Sequence of chain 1.A:
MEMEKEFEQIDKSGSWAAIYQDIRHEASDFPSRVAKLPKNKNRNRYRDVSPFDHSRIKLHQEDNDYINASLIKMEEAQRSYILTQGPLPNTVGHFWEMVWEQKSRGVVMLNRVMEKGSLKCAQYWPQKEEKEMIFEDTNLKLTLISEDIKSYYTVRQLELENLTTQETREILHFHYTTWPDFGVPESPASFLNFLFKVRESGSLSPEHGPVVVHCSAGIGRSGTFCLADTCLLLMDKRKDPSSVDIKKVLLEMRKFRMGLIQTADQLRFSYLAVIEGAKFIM

Binding-site contacts:
Ligand atom C06 contacts residue PHE196 of chain 1.A at 2.9 Å (hydrophobic).
Ligand atom S contacts residue PHE196 of chain 1.A at 1.5 Å.
Ligand atom C07 contacts residue PHE280 of chain 1.A at 2.2 Å (hydrophobic).
Ligand atom F02 contacts residue LEU192 of chain 1.A at 4.2 Å.
Ligand atom C02 contacts residue PHE196 of chain 1.A at 1.2 Å (hydrophobic).
Ligand atom F01 contacts residue LEU195 of chain 1.A at 3.2 Å.
Ligand atom F contacts residue ARG199 of chain 1.A at 3.5 Å.
Ligand atom F02 contacts residue PHE196 of chain 1.A at 1.1 Å.
Ligand atom C04 contacts residue LEU232 of chain 1.A at 3.5 Å (hydrophobic).
Ligand atom O contacts residue PHE196 of chain 1.A at 4.2 Å.
Ligand atom C03 contacts residue PHE280 of chain 1.A at 1.8 Å (hydrophobic).
Ligand atom F01 contacts residue PHE196 of chain 1.A at 2.0 Å.
Ligand atom C contacts residue PHE280 of chain 1.A at 2.8 Å (hydrophobic).
Ligand atom C01 contacts residue ILE281 of chain 1.A at 4.5 Å (hydrophobic).
Ligand atom S contacts residue LEU232 of chain 1.A at 4.0 Å.
Ligand atom C01 contacts residue PHE280 of chain 1.A at 3.2 Å (hydrophobic).
Ligand atom F contacts residue PHE196 of chain 1.A at 2.3 Å.
Ligand atom F contacts residue LEU195 of chain 1.A at 3.4 Å.
Ligand atom C02 contacts residue PHE280 of chain 1.A at 3.6 Å (hydrophobic).
Ligand atom C06 contacts residue PHE280 of chain 1.A at 2.6 Å (hydrophobic).
Ligand atom C05 contacts residue PHE280 of chain 1.A at 3.4 Å (hydrophobic).
Ligand atom F01 contacts residue LEU192 of chain 1.A at 3.1 Å.
Ligand atom S contacts residue GLY277 of chain 1.A at 3.9 Å.
Ligand atom C04 contacts residue PHE196 of chain 1.A at 1.2 Å (hydrophobic).
Ligand atom C04 contacts residue LEU195 of chain 1.A at 3.8 Å (hydrophobic).
Ligand atom C04 contacts residue ARG199 of chain 1.A at 4.3 Å.
Ligand atom C07 contacts residue PHE196 of chain 1.A at 2.5 Å (hydrophobic).
Ligand atom C05 contacts residue LEU192 of chain 1.A at 4.3 Å (hydrophobic).
Ligand atom C04 contacts residue LEU192 of chain 1.A at 4.3 Å (hydrophobic).
Ligand atom F02 contacts residue ARG199 of chain 1.A at 4.0 Å.
Ligand atom S contacts residue ILE281 of chain 1.A at 4.1 Å.
Ligand atom F contacts residue LEU232 of chain 1.A at 2.8 Å.
Ligand atom F01 contacts residue LEU232 of chain 1.A at 3.3 Å.
Ligand atom C03 contacts residue PHE196 of chain 1.A at 3.6 Å (hydrophobic).
Ligand atom C contacts residue PHE196 of chain 1.A at 1.5 Å (hydrophobic).
Ligand atom C05 contacts residue PHE196 of chain 1.A at 0.4 Å (hydrophobic).
Ligand atom C01 contacts residue PHE196 of chain 1.A at 2.5 Å (hydrophobic).
Ligand atom N contacts residue PHE280 of chain 1.A at 2.8 Å.
Ligand atom F02 contacts residue LEU195 of chain 1.A at 3.7 Å.
Ligand atom O contacts residue PHE280 of chain 1.A at 1.9 Å.

The small molecule below binds the protein below.
Small molecule (SMILES): NC(=O)c1ccc(SC(F)(F)F)cc1